Sequence of chain 1.C:
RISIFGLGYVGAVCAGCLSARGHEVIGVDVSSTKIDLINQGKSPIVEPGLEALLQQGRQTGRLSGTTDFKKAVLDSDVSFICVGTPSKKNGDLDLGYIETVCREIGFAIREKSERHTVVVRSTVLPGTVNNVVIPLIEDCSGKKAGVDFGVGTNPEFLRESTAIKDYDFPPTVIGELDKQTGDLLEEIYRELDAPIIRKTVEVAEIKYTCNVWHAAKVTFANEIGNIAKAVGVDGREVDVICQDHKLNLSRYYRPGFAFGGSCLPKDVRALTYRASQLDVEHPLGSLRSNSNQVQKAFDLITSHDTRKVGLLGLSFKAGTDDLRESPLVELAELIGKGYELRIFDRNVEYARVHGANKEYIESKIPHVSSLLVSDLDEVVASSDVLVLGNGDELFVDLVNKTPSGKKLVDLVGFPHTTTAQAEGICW

This small molecule binds to this protein.
Small molecule (SMILES): Nc1nc2c(ncn2[C@@H]2O[C@H](CO[P](=O)(O)O[P](=O)(O)O[C@H]3O[C@H](C(=O)O)[C@@H](O)[C@H](O)[C@@H]3O)[C@@H](O)[C@H]2O)c(=O)[nH]1

Sequence of chain 1.D:
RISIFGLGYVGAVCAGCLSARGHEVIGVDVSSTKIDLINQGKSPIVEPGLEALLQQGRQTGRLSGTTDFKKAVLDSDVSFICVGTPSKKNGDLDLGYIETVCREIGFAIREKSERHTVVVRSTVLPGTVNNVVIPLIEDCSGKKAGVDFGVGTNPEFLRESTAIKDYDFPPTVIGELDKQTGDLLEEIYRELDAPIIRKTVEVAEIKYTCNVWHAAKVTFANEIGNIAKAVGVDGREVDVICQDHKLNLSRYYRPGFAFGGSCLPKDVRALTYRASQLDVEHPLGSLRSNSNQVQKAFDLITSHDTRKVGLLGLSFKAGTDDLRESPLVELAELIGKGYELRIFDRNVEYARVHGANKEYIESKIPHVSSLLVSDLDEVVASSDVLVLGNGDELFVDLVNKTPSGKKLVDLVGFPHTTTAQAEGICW

Binding-site contacts:
Ligand atom O5' contacts residue CYS268 of chain 1.C at 3.5 Å.
Ligand atom O6B contacts residue TYR10 of chain 1.D at 2.7 Å (h-bond).
Ligand atom O3D contacts residue GLY265 of chain 1.C at 3.0 Å (h-bond).
Ligand atom C6' contacts residue GLU157 of chain 1.D at 3.1 Å.
Ligand atom N1 contacts residue ARG259 of chain 1.C at 2.6 Å (salt-bridge).
Ligand atom O6B contacts residue GLU157 of chain 1.D at 2.5 Å (salt-bridge).
Ligand atom O4' contacts residue PHE158 of chain 1.D at 3.0 Å.
Ligand atom O6 contacts residue ARG259 of chain 1.C at 2.8 Å (salt-bridge).
Ligand atom O4' contacts residue LEU159 of chain 1.D at 2.7 Å (h-bond).
Ligand atom O5' contacts residue ASN214 of chain 1.D at 3.5 Å (h-bond).
Ligand atom O1A contacts residue TYR257 of chain 1.C at 2.3 Å (h-bond).
Ligand atom O6A contacts residue CYS268 of chain 1.C at 3.5 Å (h-bond).
Ligand atom O6A contacts residue LYS210 of chain 1.D at 3.3 Å (salt-bridge).
Ligand atom N3 contacts residue VAL221 of chain 1.D at 3.5 Å.
Ligand atom O3' contacts residue PHE158 of chain 1.D at 2.7 Å (h-bond).
Ligand atom O6A contacts residue ASN214 of chain 1.D at 2.8 Å (h-bond).
Ligand atom O2B contacts residue GLU161 of chain 1.D at 2.9 Å (salt-bridge).
Ligand atom O2' contacts residue ASN214 of chain 1.D at 2.7 Å (h-bond).
Ligand atom C6 contacts residue ARG259 of chain 1.C at 3.4 Å.
Ligand atom C3' contacts residue LEU159 of chain 1.D at 3.2 Å (hydrophobic).
Ligand atom O2A contacts residue LYS324 of chain 1.C at 2.8 Å (salt-bridge).
Ligand atom C4' contacts residue LEU159 of chain 1.D at 3.2 Å (hydrophobic).
Ligand atom N2 contacts residue ARG259 of chain 1.C at 3.4 Å (salt-bridge).
Ligand atom O6 contacts residue MSE258 of chain 1.C at 3.3 Å (h-bond).
Ligand atom N2 contacts residue VAL221 of chain 1.D at 3.4 Å.
Ligand atom C5' contacts residue LEU159 of chain 1.D at 3.3 Å (hydrophobic).
Ligand atom O2' contacts residue HIS217 of chain 1.D at 2.9 Å (h-bond).
Ligand atom O2A contacts residue TYR256 of chain 1.C at 2.9 Å (h-bond).
Ligand atom O6A contacts residue GLU157 of chain 1.D at 3.3 Å (salt-bridge).
Ligand atom C4' contacts residue ASN214 of chain 1.D at 3.5 Å.
Ligand atom O2' contacts residue TYR257 of chain 1.C at 3.1 Å (h-bond).
Ligand atom O6B contacts residue CYS268 of chain 1.C at 3.2 Å (h-bond).
Ligand atom C2' contacts residue TYR257 of chain 1.C at 3.2 Å (hydrophobic).
Ligand atom C6' contacts residue CYS268 of chain 1.C at 3.4 Å (hydrophobic).
Ligand atom C3' contacts residue PHE158 of chain 1.D at 3.5 Å (hydrophobic).
Ligand atom N2 contacts residue PHE262 of chain 1.C at 2.9 Å (h-bond).
Ligand atom O6 contacts residue TYR257 of chain 1.C at 3.2 Å.
Ligand atom C2 contacts residue ARG259 of chain 1.C at 3.4 Å.
Ligand atom N2 contacts residue ASN225 of chain 1.D at 3.3 Å (h-bond).
Ligand atom C2 contacts residue VAL221 of chain 1.D at 3.5 Å (hydrophobic).